Sequence of chain 1.A:
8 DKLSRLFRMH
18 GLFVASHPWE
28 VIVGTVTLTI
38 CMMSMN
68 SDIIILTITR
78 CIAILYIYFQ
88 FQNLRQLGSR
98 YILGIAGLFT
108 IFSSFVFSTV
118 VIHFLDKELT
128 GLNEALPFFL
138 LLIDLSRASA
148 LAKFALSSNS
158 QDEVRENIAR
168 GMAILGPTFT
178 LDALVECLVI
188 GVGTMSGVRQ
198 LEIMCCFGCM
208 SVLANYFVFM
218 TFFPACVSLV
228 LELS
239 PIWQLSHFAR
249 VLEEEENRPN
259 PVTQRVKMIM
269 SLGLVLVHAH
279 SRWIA

Sequence of chain 1.B:
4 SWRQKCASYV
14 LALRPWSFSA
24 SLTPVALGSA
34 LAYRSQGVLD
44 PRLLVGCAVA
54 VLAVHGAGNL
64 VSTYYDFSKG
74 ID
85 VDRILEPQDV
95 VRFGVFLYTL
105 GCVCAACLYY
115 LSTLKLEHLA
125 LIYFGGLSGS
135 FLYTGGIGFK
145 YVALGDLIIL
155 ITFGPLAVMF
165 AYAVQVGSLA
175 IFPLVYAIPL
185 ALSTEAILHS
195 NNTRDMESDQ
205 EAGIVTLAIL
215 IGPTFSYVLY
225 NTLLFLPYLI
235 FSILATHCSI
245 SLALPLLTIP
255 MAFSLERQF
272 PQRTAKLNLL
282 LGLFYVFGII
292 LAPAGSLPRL

Binding-site contacts:
Ligand atom C17 contacts residue GLU183 of chain 1.A at 3.5 Å.
Ligand atom O53 contacts residue GLU254 of chain 1.A at 3.5 Å (salt-bridge).
Ligand atom C01 contacts residue LEU125 of chain 1.B at 3.6 Å (hydrophobic).
Ligand atom O82 contacts residue ILE187 of chain 1.A at 3.5 Å.
Ligand atom C15 contacts residue PHE136 of chain 1.A at 3.6 Å (hydrophobic).
Ligand atom C04 contacts residue AJP1 of chain 1.L at 3.7 Å.
Ligand atom C14 contacts residue PHE136 of chain 1.A at 3.8 Å (hydrophobic).
Ligand atom C41 contacts residue ASN255 of chain 1.A at 3.8 Å.
Ligand atom C24 contacts residue GLU183 of chain 1.A at 3.4 Å.
Ligand atom C21 contacts residue PHE136 of chain 1.A at 3.8 Å (hydrophobic).
Ligand atom O33 contacts residue GLY140 of chain 1.B at 3.6 Å.
Ligand atom O77 contacts residue ARG144 of chain 1.A at 2.4 Å (salt-bridge).
Ligand atom C80 contacts residue TYR137 of chain 1.B at 3.5 Å (hydrophobic).
Ligand atom C35 contacts residue GLY140 of chain 1.B at 3.2 Å.
Ligand atom C10 contacts residue ILE187 of chain 1.A at 3.8 Å (hydrophobic).
Ligand atom C27 contacts residue ILE140 of chain 1.A at 3.7 Å (hydrophobic).
Ligand atom C18 contacts residue LEU137 of chain 1.A at 3.2 Å (hydrophobic).
Ligand atom C24 contacts residue ILE140 of chain 1.A at 3.5 Å (hydrophobic).
Ligand atom C21 contacts residue TYR137 of chain 1.B at 3.5 Å (hydrophobic).
Ligand atom C03 contacts residue GLY129 of chain 1.B at 3.8 Å.
Ligand atom C32 contacts residue GLY139 of chain 1.B at 3.7 Å.
Ligand atom C36 contacts residue GLY140 of chain 1.B at 3.2 Å.
Ligand atom C80 contacts residue LEU136 of chain 1.B at 3.3 Å (hydrophobic).
Ligand atom C02 contacts residue AJP1 of chain 1.L at 3.6 Å.
Ligand atom C18 contacts residue GLU183 of chain 1.A at 3.4 Å.
Ligand atom O43 contacts residue GLU254 of chain 1.A at 3.1 Å (salt-bridge).
Ligand atom C14 contacts residue TYR137 of chain 1.B at 3.8 Å (hydrophobic).
Ligand atom C28 contacts residue ARG144 of chain 1.A at 3.6 Å.
Ligand atom O79 contacts residue ILE140 of chain 1.A at 3.2 Å.
Ligand atom C23 contacts residue ILE140 of chain 1.A at 3.5 Å (hydrophobic).
Ligand atom C22 contacts residue TYR137 of chain 1.B at 3.5 Å (hydrophobic).
Ligand atom C01 contacts residue AJP1 of chain 1.L at 3.8 Å.
Ligand atom O62 contacts residue ILE141 of chain 1.B at 3.8 Å.
Ligand atom O54 contacts residue GLY140 of chain 1.B at 3.0 Å (h-bond).
Ligand atom O42 contacts residue ASN255 of chain 1.A at 3.0 Å (h-bond).
Ligand atom C83 contacts residue AJP1 of chain 1.L at 3.6 Å.
Ligand atom O63 contacts residue ILE140 of chain 1.A at 3.4 Å.
Ligand atom C37 contacts residue GLY140 of chain 1.B at 3.0 Å.
Ligand atom C17 contacts residue LEU137 of chain 1.A at 3.6 Å (hydrophobic).
Ligand atom O44 contacts residue GLY140 of chain 1.B at 3.2 Å (h-bond).

The small molecule below binds the protein below.
Small molecule (SMILES): C[C@@H]1CC[C@@]2(OC1)O[C@H]1[C@@H](O)[C@H]3[C@@H]4CC[C@H]5C[C@@H](O[C@@H]6O[C@H](CO)[C@H](O[C@@H]7O[C@H](CO)[C@@H](O)[C@H](O[C@@H]8OC[C@@H](O)[C@H](O)[C@H]8O)[C@H]7O[C@@H]7O[C@H](CO)[C@H](O)[C@H](O[C@@H]8O[C@H](CO)[C@@H](O)[C@H](O)[C@H]8O)[C@H]7O)[C@H](O)[C@H]6O)[C@H](O)C[C@]5(C)[C@H]4CC[C@]3(C)[C@H]1[C@@H]2C